Sequence of chain 8.QA:
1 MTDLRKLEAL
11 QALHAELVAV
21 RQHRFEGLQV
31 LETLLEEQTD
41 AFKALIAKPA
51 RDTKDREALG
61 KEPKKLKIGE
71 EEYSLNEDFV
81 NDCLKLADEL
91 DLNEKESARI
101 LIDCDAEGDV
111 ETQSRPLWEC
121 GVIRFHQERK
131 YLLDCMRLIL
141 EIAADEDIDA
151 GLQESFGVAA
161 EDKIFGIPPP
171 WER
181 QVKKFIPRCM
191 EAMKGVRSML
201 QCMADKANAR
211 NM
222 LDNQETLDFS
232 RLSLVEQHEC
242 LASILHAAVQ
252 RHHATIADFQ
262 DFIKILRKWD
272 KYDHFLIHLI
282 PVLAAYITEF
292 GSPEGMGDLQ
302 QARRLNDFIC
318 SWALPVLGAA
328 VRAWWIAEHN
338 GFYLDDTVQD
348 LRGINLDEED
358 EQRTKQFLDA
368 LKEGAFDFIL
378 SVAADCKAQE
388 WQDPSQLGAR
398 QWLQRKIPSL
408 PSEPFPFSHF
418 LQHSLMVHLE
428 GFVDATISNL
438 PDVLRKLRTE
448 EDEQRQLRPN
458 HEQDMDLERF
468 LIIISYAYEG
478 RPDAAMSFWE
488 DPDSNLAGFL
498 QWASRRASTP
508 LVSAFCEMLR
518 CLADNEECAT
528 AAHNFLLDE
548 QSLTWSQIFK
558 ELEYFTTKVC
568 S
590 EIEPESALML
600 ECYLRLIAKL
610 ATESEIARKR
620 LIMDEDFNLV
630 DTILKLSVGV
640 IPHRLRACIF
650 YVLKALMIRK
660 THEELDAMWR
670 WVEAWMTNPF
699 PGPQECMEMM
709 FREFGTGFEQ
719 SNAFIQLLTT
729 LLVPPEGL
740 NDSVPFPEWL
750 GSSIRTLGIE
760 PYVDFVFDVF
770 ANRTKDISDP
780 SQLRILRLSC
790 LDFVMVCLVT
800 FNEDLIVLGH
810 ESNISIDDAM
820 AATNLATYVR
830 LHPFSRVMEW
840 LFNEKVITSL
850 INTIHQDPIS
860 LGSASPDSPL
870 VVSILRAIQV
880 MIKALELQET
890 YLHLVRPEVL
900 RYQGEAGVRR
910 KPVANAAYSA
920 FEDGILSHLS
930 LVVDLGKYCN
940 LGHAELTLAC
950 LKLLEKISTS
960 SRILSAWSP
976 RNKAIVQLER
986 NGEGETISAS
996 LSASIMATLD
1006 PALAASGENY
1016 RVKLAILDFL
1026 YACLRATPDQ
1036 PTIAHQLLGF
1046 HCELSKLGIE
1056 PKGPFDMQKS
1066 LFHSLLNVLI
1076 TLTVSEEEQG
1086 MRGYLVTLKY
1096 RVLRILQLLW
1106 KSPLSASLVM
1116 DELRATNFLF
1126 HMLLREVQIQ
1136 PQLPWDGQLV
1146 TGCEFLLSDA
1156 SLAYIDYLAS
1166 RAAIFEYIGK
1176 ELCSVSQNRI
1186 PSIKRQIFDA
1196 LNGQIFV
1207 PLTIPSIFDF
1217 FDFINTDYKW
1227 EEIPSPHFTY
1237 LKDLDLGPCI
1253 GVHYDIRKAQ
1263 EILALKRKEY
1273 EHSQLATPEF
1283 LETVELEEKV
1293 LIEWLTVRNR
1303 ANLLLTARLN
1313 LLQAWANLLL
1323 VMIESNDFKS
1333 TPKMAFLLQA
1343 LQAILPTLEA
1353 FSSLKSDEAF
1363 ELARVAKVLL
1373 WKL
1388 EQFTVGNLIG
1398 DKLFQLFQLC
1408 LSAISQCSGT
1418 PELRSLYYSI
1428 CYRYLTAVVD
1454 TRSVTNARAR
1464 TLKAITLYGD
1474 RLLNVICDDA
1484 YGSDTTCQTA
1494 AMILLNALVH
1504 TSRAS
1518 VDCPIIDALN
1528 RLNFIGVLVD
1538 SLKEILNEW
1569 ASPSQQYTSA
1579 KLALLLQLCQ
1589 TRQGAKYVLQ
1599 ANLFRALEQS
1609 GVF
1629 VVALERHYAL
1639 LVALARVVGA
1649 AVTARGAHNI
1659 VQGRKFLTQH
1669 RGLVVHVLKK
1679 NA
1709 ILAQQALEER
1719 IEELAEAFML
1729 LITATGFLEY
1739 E

Binding-site contacts:
Ligand atom CD2 contacts residue THR1121 of chain 8.QA at 4.3 Å.
Ligand atom CD1 contacts residue GLN1063 of chain 8.QA at 3.8 Å.
Ligand atom CE2 contacts residue ASN1072 of chain 8.QA at 4.4 Å.
Ligand atom CD2 contacts residue GLN1063 of chain 8.QA at 3.6 Å.
Ligand atom OH contacts residue GLN1063 of chain 8.QA at 3.7 Å.
Ligand atom CE1 contacts residue ASN1072 of chain 8.QA at 3.3 Å.
Ligand atom CG2 contacts residue GLN1063 of chain 8.QA at 3.3 Å.
Ligand atom C contacts residue GLN1063 of chain 8.QA at 3.9 Å.
Ligand atom OH contacts residue HIS1068 of chain 8.QA at 3.8 Å.
Ligand atom CE1 contacts residue THR1121 of chain 8.QA at 3.9 Å.
Ligand atom OH contacts residue ASN1072 of chain 8.QA at 3.1 Å (h-bond).
Ligand atom CG contacts residue ASN1072 of chain 8.QA at 4.2 Å.
Ligand atom O contacts residue THR1121 of chain 8.QA at 4.0 Å.
Ligand atom O contacts residue HIS1126 of chain 8.QA at 3.3 Å (h-bond).
Ligand atom CZ contacts residue ASN1072 of chain 8.QA at 3.5 Å.
Ligand atom C contacts residue HIS1126 of chain 8.QA at 4.0 Å.
Ligand atom CZ contacts residue GLN1063 of chain 8.QA at 4.1 Å.
Ligand atom CA contacts residue GLN1063 of chain 8.QA at 4.3 Å.
Ligand atom SD contacts residue ASN1072 of chain 8.QA at 3.7 Å.
Ligand atom CD1 contacts residue ASN1072 of chain 8.QA at 4.0 Å.
Ligand atom O contacts residue GLN1063 of chain 8.QA at 2.9 Å (h-bond).
Ligand atom CD1 contacts residue THR1121 of chain 8.QA at 3.0 Å.
Ligand atom O contacts residue VAL1202 of chain 8.QA at 3.2 Å.
Ligand atom CD2 contacts residue ALA1120 of chain 8.QA at 3.5 Å (hydrophobic).
Ligand atom CD2 contacts residue PHE1125 of chain 8.QA at 4.2 Å (hydrophobic).
Ligand atom CD1 contacts residue ASN1122 of chain 8.QA at 4.3 Å.
Ligand atom CG contacts residue ALA1120 of chain 8.QA at 4.4 Å (hydrophobic).
Ligand atom CD1 contacts residue PHE1125 of chain 8.QA at 3.6 Å (hydrophobic).
Ligand atom CA contacts residue HIS1126 of chain 8.QA at 4.3 Å.
Ligand atom CD2 contacts residue HIS1126 of chain 8.QA at 3.4 Å.
Ligand atom CG contacts residue THR1121 of chain 8.QA at 3.3 Å.
Ligand atom CD1 contacts residue ALA1120 of chain 8.QA at 4.3 Å (hydrophobic).
Ligand atom CB contacts residue THR1121 of chain 8.QA at 3.3 Å.
Ligand atom CD2 contacts residue THR1121 of chain 8.QA at 4.0 Å.
Ligand atom CD2 contacts residue LEU1129 of chain 8.QA at 4.2 Å (hydrophobic).
Ligand atom CG contacts residue HIS1126 of chain 8.QA at 4.3 Å.
Ligand atom C contacts residue VAL1202 of chain 8.QA at 4.2 Å (hydrophobic).
Ligand atom CG contacts residue GLN1063 of chain 8.QA at 4.3 Å.
Ligand atom CE2 contacts residue GLN1063 of chain 8.QA at 3.3 Å.
Ligand atom CB contacts residue GLN1063 of chain 8.QA at 4.5 Å.

A small-molecule ligand and the protein it binds are described below.
Small molecule (SMILES): CC[C@H](C)[C@H](N)C(=O)N[C@@H](CC(C)C)C(=O)N1CCC[C@H]1C(=O)N[C@@H](CCSC)C(=O)N[C@@H](Cc1ccc(O)cc1)C(=O)N[C@@H](CCCCN)C(=O)N[C@@H](CC(C)C)C(=O)N[C@@H](CO)C(=O)N1CCC[C@H]1C=O